Sequence of chain 1.T:
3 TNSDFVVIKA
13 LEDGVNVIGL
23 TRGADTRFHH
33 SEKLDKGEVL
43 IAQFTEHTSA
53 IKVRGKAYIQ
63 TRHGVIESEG

This small molecule binds to this protein.
Small molecule (SMILES): N[C@@H](Cc1c[nH]c2ccccc12)C(=O)O

Binding-site contacts:
Ligand atom NE1 contacts residue GLN45 of chain 1.T at 2.8 Å (h-bond).
Ligand atom OXT contacts residue THR50 of chain 1.T at 2.9 Å (h-bond).
Ligand atom CD1 contacts residue GLN45 of chain 1.T at 3.5 Å.
Ligand atom CE2 contacts residue THR50 of chain 1.T at 4.0 Å.
Ligand atom CZ3 contacts residue GLY21 of chain 1.T at 3.6 Å.
Ligand atom NE1 contacts residue ALA44 of chain 1.T at 3.7 Å.
Ligand atom CA contacts residue GLY25 of chain 1.U at 3.5 Å.
Ligand atom CA contacts residue THR28 of chain 1.U at 3.1 Å.
Ligand atom CH2 contacts residue GLY21 of chain 1.T at 3.4 Å.
Ligand atom CB contacts residue THR23 of chain 1.U at 3.8 Å.
Ligand atom CE2 contacts residue ALA44 of chain 1.T at 3.9 Å (hydrophobic).
Ligand atom CA contacts residue SER51 of chain 1.U at 3.8 Å.
Ligand atom N contacts residue ARG24 of chain 1.U at 3.9 Å.
Ligand atom CZ2 contacts residue ALA44 of chain 1.T at 3.9 Å (hydrophobic).
Ligand atom O contacts residue THR47 of chain 1.T at 3.5 Å (h-bond).
Ligand atom C contacts residue THR47 of chain 1.T at 3.5 Å.
Ligand atom CD1 contacts residue SER51 of chain 1.U at 3.5 Å.
Ligand atom O contacts residue SER51 of chain 1.U at 2.8 Å (h-bond).
Ligand atom N contacts residue THR23 of chain 1.U at 2.7 Å (h-bond).
Ligand atom O contacts residue GLY25 of chain 1.U at 3.1 Å (h-bond).
Ligand atom CE3 contacts residue HIS32 of chain 1.T at 3.8 Å.
Ligand atom CD1 contacts residue THR47 of chain 1.T at 3.8 Å.
Ligand atom CE2 contacts residue GLN45 of chain 1.T at 4.0 Å.
Ligand atom N contacts residue ASP27 of chain 1.U at 3.1 Å (salt-bridge).
Ligand atom CA contacts residue THR23 of chain 1.U at 3.8 Å.
Ligand atom CZ3 contacts residue HIS32 of chain 1.T at 3.8 Å.
Ligand atom C contacts residue THR50 of chain 1.T at 4.0 Å.
Ligand atom C contacts residue SER51 of chain 1.U at 3.4 Å.
Ligand atom OXT contacts residue THR47 of chain 1.T at 2.6 Å (h-bond).
Ligand atom C contacts residue GLY25 of chain 1.U at 3.5 Å.
Ligand atom OXT contacts residue GLY25 of chain 1.U at 4.0 Å.
Ligand atom OXT contacts residue HIS49 of chain 1.T at 3.8 Å.
Ligand atom CG contacts residue SER51 of chain 1.U at 3.8 Å.
Ligand atom O contacts residue ARG24 of chain 1.U at 3.5 Å.
Ligand atom N contacts residue THR28 of chain 1.U at 2.8 Å (h-bond).
Ligand atom N contacts residue GLY25 of chain 1.U at 2.8 Å (h-bond).
Ligand atom CB contacts residue THR28 of chain 1.U at 3.5 Å.
Ligand atom CZ2 contacts residue ILE53 of chain 1.T at 4.0 Å (hydrophobic).
Ligand atom CB contacts residue SER51 of chain 1.U at 3.3 Å.
Ligand atom CZ2 contacts residue THR50 of chain 1.T at 3.8 Å.

Sequence of chain 1.U:
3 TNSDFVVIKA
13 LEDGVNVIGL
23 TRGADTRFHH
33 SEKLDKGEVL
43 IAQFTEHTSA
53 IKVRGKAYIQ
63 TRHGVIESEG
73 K